Binding-site contacts:
Ligand atom C1 contacts residue PRO213 of chain 1.B at 4.5 Å (hydrophobic).
Ligand atom C7 contacts residue ASN44 of chain 1.B at 3.6 Å.
Ligand atom C5 contacts residue ASN44 of chain 1.B at 3.7 Å.
Ligand atom C7 contacts residue PRO213 of chain 1.B at 4.2 Å (hydrophobic).
Ligand atom C4 contacts residue ASN44 of chain 1.B at 4.2 Å.
Ligand atom C8 contacts residue TRP43 of chain 1.B at 4.4 Å (hydrophobic).
Ligand atom O7 contacts residue ASN44 of chain 1.B at 3.8 Å.
Ligand atom C2 contacts residue ASN44 of chain 1.B at 2.4 Å.
Ligand atom N2 contacts residue PRO213 of chain 1.B at 3.9 Å.
Ligand atom N2 contacts residue ASN44 of chain 1.B at 2.9 Å (h-bond).
Ligand atom C1 contacts residue ASN44 of chain 1.B at 1.4 Å.
Ligand atom C8 contacts residue PRO213 of chain 1.B at 3.8 Å (hydrophobic).
Ligand atom O5 contacts residue ASN44 of chain 1.B at 2.4 Å (h-bond).
Ligand atom C3 contacts residue ASN44 of chain 1.B at 3.8 Å.

A small-molecule ligand and the protein it binds are described below.
Small molecule (SMILES): CC(=O)N[C@H]1CO[C@H](CO)[C@@H](O)[C@@H]1O[C@@H]1O[C@@H](C)[C@@H](O)[C@@H](O)[C@@H]1O

Sequence of chain 1.B:
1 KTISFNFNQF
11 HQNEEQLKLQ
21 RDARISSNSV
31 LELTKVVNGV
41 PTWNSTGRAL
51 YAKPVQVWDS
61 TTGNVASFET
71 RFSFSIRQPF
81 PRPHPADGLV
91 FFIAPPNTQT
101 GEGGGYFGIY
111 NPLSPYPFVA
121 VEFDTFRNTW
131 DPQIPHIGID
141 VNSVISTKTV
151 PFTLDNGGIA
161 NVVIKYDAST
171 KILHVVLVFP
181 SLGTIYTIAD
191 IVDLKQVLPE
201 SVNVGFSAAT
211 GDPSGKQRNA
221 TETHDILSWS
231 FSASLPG